Sequence of chain 11.B:
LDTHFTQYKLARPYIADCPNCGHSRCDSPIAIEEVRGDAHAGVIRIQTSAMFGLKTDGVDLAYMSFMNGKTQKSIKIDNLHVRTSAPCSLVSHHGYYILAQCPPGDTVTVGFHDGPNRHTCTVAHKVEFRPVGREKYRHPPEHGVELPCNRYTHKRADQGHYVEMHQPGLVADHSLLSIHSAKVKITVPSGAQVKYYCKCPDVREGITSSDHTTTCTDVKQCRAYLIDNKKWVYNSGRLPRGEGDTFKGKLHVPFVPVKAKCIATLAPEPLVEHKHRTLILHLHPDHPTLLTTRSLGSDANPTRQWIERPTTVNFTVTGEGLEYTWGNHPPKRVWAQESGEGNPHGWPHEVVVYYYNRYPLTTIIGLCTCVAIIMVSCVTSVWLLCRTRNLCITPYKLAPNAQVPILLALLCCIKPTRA

Binding-site contacts:
Ligand atom C2 contacts residue ALA158 of chain 11.B at 3.7 Å (hydrophobic).
Ligand atom OBI contacts residue LYS156 of chain 11.B at 4.0 Å.
Ligand atom C6 contacts residue HIS94 of chain 11.B at 3.9 Å.
Ligand atom C5 contacts residue HIS155 of chain 11.B at 4.0 Å.
Ligand atom O6A contacts residue LEU62 of chain 11.B at 3.4 Å.
Ligand atom O6B contacts residue LEU62 of chain 11.B at 4.0 Å.
Ligand atom O4 contacts residue SER93 of chain 11.B at 3.0 Å (h-bond).
Ligand atom C3 contacts residue ALA158 of chain 11.B at 4.0 Å (hydrophobic).
Ligand atom C5 contacts residue LEU62 of chain 11.B at 3.8 Å (hydrophobic).
Ligand atom C6 contacts residue LEU62 of chain 11.B at 3.5 Å (hydrophobic).
Ligand atom C3 contacts residue ARG157 of chain 11.B at 3.7 Å.
Ligand atom OAH contacts residue ASP3 of chain 11.B at 4.0 Å.
Ligand atom O3 contacts residue LYS156 of chain 11.B at 3.0 Å.
Ligand atom O6B contacts residue HIS94 of chain 11.B at 4.0 Å.
Ligand atom SAG contacts residue THR4 of chain 11.B at 3.9 Å.
Ligand atom SAG contacts residue ARG157 of chain 11.B at 3.6 Å (salt-bridge).
Ligand atom O6A contacts residue HIS94 of chain 11.B at 3.2 Å (h-bond).
Ligand atom OAF contacts residue ALA158 of chain 11.B at 3.3 Å.
Ligand atom O6B contacts residue HIS155 of chain 11.B at 3.3 Å (h-bond).
Ligand atom O5B contacts residue LYS156 of chain 11.B at 3.3 Å.
Ligand atom O3 contacts residue ARG157 of chain 11.B at 3.3 Å (salt-bridge).
Ligand atom O4 contacts residue HIS155 of chain 11.B at 3.5 Å (h-bond).
Ligand atom O3 contacts residue ALA158 of chain 11.B at 3.0 Å (h-bond).
Ligand atom O5 contacts residue LYS156 of chain 11.B at 3.4 Å.
Ligand atom O6B contacts residue LYS156 of chain 11.B at 3.3 Å.
Ligand atom O6A contacts residue HIS155 of chain 11.B at 3.8 Å.
Ligand atom OAH contacts residue THR4 of chain 11.B at 3.7 Å.
Ligand atom C3 contacts residue LYS156 of chain 11.B at 4.0 Å.
Ligand atom O6A contacts residue SER93 of chain 11.B at 3.2 Å.
Ligand atom OAF contacts residue THR4 of chain 11.B at 2.9 Å (h-bond).
Ligand atom OAF contacts residue ARG157 of chain 11.B at 2.8 Å (salt-bridge).
Ligand atom O5 contacts residue HIS155 of chain 11.B at 3.6 Å.
Ligand atom OAH contacts residue LEU2 of chain 11.B at 2.8 Å (h-bond).
Ligand atom C4 contacts residue LYS156 of chain 11.B at 4.0 Å.
Ligand atom O6B contacts residue ARG157 of chain 11.B at 3.3 Å (salt-bridge).
Ligand atom C6 contacts residue HIS155 of chain 11.B at 3.4 Å.
Ligand atom O4 contacts residue LYS156 of chain 11.B at 3.5 Å.
Ligand atom OAH contacts residue ARG157 of chain 11.B at 3.1 Å (salt-bridge).
Ligand atom O5 contacts residue ARG157 of chain 11.B at 3.8 Å.
Ligand atom C6 contacts residue SER93 of chain 11.B at 4.0 Å.

The protein below binds the small molecule below.
Small molecule (SMILES): O=C(O)[C@@H]1O[C@H](O[C@H]2[C@@H](OS(=O)(=O)O)O[C@@H](O)[C@H](NS(=O)(=O)O)[C@H]2O)[C@@H](OS(=O)(=O)O)[C@H](O)[C@@H]1O